The protein below binds the small molecule below.
Small molecule (SMILES): Cc1cn([C@H]2C[C@H](O[P](=O)(O)OC[C@H]3O[C@@H](n4cc(C)c(=O)[nH]c4=O)C[C@@H]3O)[C@@H](CO[P](=O)(O)O[C@H]3C[C@H](n4ccc(=O)[nH]c4=O)O[C@@H]3COP(=O)=O)O2)c(=O)[nH]c1=O

Sequence of chain 5.A:
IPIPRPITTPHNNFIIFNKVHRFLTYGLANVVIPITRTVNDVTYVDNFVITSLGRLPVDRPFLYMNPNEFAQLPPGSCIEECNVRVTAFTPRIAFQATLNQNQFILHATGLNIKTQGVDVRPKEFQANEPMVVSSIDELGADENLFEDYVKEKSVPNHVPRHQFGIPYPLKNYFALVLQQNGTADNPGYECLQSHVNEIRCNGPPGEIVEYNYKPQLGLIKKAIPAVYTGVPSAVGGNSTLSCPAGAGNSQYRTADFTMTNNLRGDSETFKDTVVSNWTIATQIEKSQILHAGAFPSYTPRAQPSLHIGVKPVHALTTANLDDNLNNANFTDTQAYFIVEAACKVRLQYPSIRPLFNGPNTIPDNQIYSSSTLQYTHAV

Binding-site contacts:
Ligand atom C1' contacts residue PHE333 of chain 5.A at 3.1 Å (hydrophobic).
Ligand atom O5' contacts residue GLN252 of chain 5.A at 3.1 Å (h-bond).
Ligand atom C2 contacts residue LEU328 of chain 5.A at 3.0 Å (hydrophobic).
Ligand atom C2 contacts residue PRO334 of chain 5.A at 3.7 Å (hydrophobic).
Ligand atom OP2 contacts residue GLU102 of chain 5.A at 3.5 Å (salt-bridge).
Ligand atom OP2 contacts residue GLN252 of chain 5.A at 4.1 Å.
Ligand atom C4' contacts residue GLN252 of chain 5.A at 3.5 Å.
Ligand atom C3' contacts residue PHE333 of chain 5.A at 3.8 Å (hydrophobic).
Ligand atom OP1 contacts residue ARG391 of chain 5.A at 3.8 Å.
Ligand atom C1' contacts residue LEU328 of chain 5.A at 3.9 Å (hydrophobic).
Ligand atom OP2 contacts residue ARG391 of chain 5.A at 3.9 Å.
Ligand atom C5' contacts residue GLN252 of chain 5.A at 3.4 Å.
Ligand atom C2' contacts residue LEU328 of chain 5.A at 3.7 Å (hydrophobic).
Ligand atom OP1 contacts residue GLN252 of chain 5.A at 3.7 Å.
Ligand atom C5 contacts residue GLY98 of chain 5.A at 2.9 Å.
Ligand atom O5' contacts residue PHE333 of chain 5.A at 3.8 Å.
Ligand atom N3 contacts residue LEU328 of chain 5.A at 3.9 Å.
Ligand atom C4 contacts residue PRO334 of chain 5.A at 3.6 Å (hydrophobic).
Ligand atom N3 contacts residue PRO334 of chain 5.A at 3.5 Å.
Ligand atom O5' contacts residue LEU328 of chain 5.A at 3.6 Å.
Ligand atom N1 contacts residue PHE333 of chain 5.A at 3.8 Å.
Ligand atom O4' contacts residue GLN252 of chain 5.A at 3.9 Å.
Ligand atom C6 contacts residue PHE333 of chain 5.A at 3.7 Å (hydrophobic).
Ligand atom C4 contacts residue GLY98 of chain 5.A at 3.2 Å.
Ligand atom O4' contacts residue LEU328 of chain 5.A at 3.0 Å.
Ligand atom C4' contacts residue LEU328 of chain 5.A at 4.1 Å (hydrophobic).
Ligand atom OP2 contacts residue PHE333 of chain 5.A at 3.3 Å.
Ligand atom P contacts residue PHE333 of chain 5.A at 3.8 Å.
Ligand atom O3' contacts residue PHE333 of chain 5.A at 3.5 Å.
Ligand atom O4 contacts residue PRO334 of chain 5.A at 3.7 Å.
Ligand atom O4' contacts residue PRO334 of chain 5.A at 4.0 Å.
Ligand atom O4 contacts residue GLY98 of chain 5.A at 2.8 Å (h-bond).
Ligand atom C2' contacts residue PHE333 of chain 5.A at 2.9 Å (hydrophobic).
Ligand atom O2 contacts residue PRO334 of chain 5.A at 3.8 Å.
Ligand atom N1 contacts residue LEU328 of chain 5.A at 3.8 Å.
Ligand atom O2 contacts residue LEU328 of chain 5.A at 2.2 Å.
Ligand atom C5' contacts residue PHE333 of chain 5.A at 3.2 Å (hydrophobic).
Ligand atom C7 contacts residue TYR336 of chain 5.A at 3.6 Å (hydrophobic).
Ligand atom C6 contacts residue GLY98 of chain 5.A at 4.1 Å.
Ligand atom O4 contacts residue ALA259 of chain 5.A at 3.2 Å.